Binding-site contacts:
Ligand atom NE2 contacts residue GLU298 of chain 1.A at 3.4 Å (salt-bridge).
Ligand atom CZ contacts residue GLU282 of chain 2.A at 3.8 Å.
Ligand atom CD2 contacts residue PHE126 of chain 1.A at 3.8 Å (hydrophobic).
Ligand atom O contacts residue ARG127 of chain 1.A at 3.4 Å (salt-bridge).
Ligand atom CD1 contacts residue SER284 of chain 2.A at 3.7 Å.
Ligand atom NE contacts residue GLU282 of chain 2.A at 2.7 Å (salt-bridge).
Ligand atom CG contacts residue GLU293 of chain 1.A at 3.5 Å.
Ligand atom CG contacts residue PRO281 of chain 2.A at 3.6 Å (hydrophobic).
Ligand atom CD1 contacts residue VAL294 of chain 1.A at 3.8 Å (hydrophobic).
Ligand atom CE1 contacts residue LYS139 of chain 1.A at 3.7 Å.
Ligand atom C contacts residue GLU293 of chain 1.A at 3.5 Å.
Ligand atom CB contacts residue GLU293 of chain 1.A at 3.3 Å.
Ligand atom C contacts residue GLU293 of chain 1.A at 3.5 Å.
Ligand atom CG1 contacts residue GLU293 of chain 1.A at 3.2 Å.
Ligand atom CE1 contacts residue GLU298 of chain 1.A at 3.5 Å.
Ligand atom O contacts residue LYS121 of chain 1.A at 3.2 Å (salt-bridge).
Ligand atom N contacts residue GLU293 of chain 1.A at 3.1 Å (salt-bridge).
Ligand atom NH2 contacts residue GLU282 of chain 2.A at 3.6 Å (salt-bridge).
Ligand atom CG2 contacts residue LEU290 of chain 1.A at 3.7 Å (hydrophobic).
Ligand atom CB contacts residue GLU293 of chain 1.A at 3.2 Å.
Ligand atom CG contacts residue GLU282 of chain 2.A at 3.6 Å.
Ligand atom ND1 contacts residue VAL299 of chain 1.A at 3.9 Å.
Ligand atom CD contacts residue GLU282 of chain 2.A at 3.3 Å.
Ligand atom CA contacts residue GLU293 of chain 1.A at 3.5 Å.
Ligand atom CD1 contacts residue PRO281 of chain 2.A at 3.5 Å (hydrophobic).
Ligand atom CD1 contacts residue MET285 of chain 2.A at 3.7 Å (hydrophobic).
Ligand atom CD1 contacts residue ILE117 of chain 1.A at 3.6 Å (hydrophobic).
Ligand atom CE1 contacts residue VAL299 of chain 1.A at 3.6 Å (hydrophobic).
Ligand atom CD2 contacts residue GLN134 of chain 1.A at 3.6 Å.
Ligand atom N contacts residue GLU293 of chain 1.A at 3.2 Å (salt-bridge).
Ligand atom CG contacts residue GLU293 of chain 1.A at 3.7 Å.
Ligand atom ND1 contacts residue ILE135 of chain 1.A at 3.8 Å.
Ligand atom N contacts residue GLU293 of chain 1.A at 2.7 Å (salt-bridge).
Ligand atom CA contacts residue GLU293 of chain 1.A at 3.5 Å.
Ligand atom O contacts residue GLU293 of chain 1.A at 3.8 Å.
Ligand atom NE2 contacts residue LYS139 of chain 1.A at 3.2 Å (salt-bridge).
Ligand atom CD2 contacts residue GLU293 of chain 1.A at 3.7 Å.
Ligand atom CA contacts residue GLU293 of chain 1.A at 3.6 Å.
Ligand atom CD2 contacts residue ILE117 of chain 1.A at 3.7 Å (hydrophobic).
Ligand atom CB contacts residue PRO281 of chain 2.A at 3.7 Å (hydrophobic).

This protein binds this small molecule.
Small molecule (SMILES): CC[C@H](C)[C@H](NC(=O)[C@H](CCCCN)NC(=O)[C@@H](N)Cc1cnc[nH]1)C(=O)N[C@@H](CC(C)C)C(=O)N[C@@H](Cc1cnc[nH]1)C(=O)N[C@@H](CCCN=C(N)N)C(=O)N[C@@H](CC(C)C)C(=O)N[C@@H](CC(C)C)C(=O)N[C@@H](C)C=O

Sequence of chain 2.A:
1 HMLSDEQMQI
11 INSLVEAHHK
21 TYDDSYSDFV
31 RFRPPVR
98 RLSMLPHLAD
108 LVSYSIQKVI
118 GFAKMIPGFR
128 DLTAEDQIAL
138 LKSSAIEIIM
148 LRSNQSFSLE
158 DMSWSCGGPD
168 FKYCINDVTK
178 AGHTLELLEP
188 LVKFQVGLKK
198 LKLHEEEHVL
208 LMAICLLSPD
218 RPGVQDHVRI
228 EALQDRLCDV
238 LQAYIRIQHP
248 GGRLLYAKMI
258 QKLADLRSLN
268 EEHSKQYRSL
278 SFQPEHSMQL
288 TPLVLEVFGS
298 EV

Sequence of chain 1.A:
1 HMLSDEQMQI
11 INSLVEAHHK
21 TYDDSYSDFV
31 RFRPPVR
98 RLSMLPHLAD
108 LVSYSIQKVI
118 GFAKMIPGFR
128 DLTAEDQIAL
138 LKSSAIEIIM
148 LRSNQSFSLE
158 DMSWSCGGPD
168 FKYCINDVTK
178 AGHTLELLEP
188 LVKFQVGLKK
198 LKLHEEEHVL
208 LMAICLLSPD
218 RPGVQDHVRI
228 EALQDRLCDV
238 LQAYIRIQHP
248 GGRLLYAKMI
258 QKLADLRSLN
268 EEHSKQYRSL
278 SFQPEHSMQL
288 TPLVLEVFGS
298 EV